Sequence of chain 1.F:
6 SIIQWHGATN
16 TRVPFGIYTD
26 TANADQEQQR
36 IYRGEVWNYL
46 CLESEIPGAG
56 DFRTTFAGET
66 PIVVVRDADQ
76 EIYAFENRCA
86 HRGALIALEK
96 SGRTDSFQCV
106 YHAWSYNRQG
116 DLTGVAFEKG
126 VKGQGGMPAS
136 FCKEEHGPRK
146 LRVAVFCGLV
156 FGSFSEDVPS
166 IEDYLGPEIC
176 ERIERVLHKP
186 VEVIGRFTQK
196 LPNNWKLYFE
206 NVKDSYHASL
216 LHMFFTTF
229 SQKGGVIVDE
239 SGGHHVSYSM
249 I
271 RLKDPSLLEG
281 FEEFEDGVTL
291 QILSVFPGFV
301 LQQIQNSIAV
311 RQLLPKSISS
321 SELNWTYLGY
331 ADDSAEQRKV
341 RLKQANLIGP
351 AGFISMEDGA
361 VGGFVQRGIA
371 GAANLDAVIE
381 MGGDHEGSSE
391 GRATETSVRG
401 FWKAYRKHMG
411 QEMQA

Binding-site contacts:
Ligand atom C07 contacts residue ARG311 of chain 1.F at 3.3 Å.
Ligand atom O08 contacts residue TYR203 of chain 1.F at 4.3 Å.
Ligand atom C05 contacts residue VAL207 of chain 1.F at 3.0 Å (hydrophobic).
Ligand atom O09 contacts residue FE1 of chain 1.X at 3.8 Å.
Ligand atom C06 contacts residue FE1 of chain 1.X at 3.4 Å.
Ligand atom C05 contacts residue FE1 of chain 1.X at 3.8 Å.
Ligand atom O11 contacts residue SER245 of chain 1.F at 2.8 Å (h-bond).
Ligand atom C07 contacts residue FE1 of chain 1.X at 3.4 Å.
Ligand atom O09 contacts residue ARG311 of chain 1.F at 3.0 Å (salt-bridge).
Ligand atom O08 contacts residue FE1 of chain 1.X at 3.6 Å.
Ligand atom C05 contacts residue ASN206 of chain 1.F at 4.2 Å.
Ligand atom C02 contacts residue FE1 of chain 1.X at 4.2 Å.
Ligand atom C04 contacts residue ALA213 of chain 1.F at 4.2 Å (hydrophobic).
Ligand atom O08 contacts residue ARG311 of chain 1.F at 3.1 Å (salt-bridge).
Ligand atom C03 contacts residue ILE292 of chain 1.F at 3.6 Å (hydrophobic).
Ligand atom C04 contacts residue FE1 of chain 1.X at 4.4 Å.
Ligand atom C05 contacts residue ILE292 of chain 1.F at 3.9 Å (hydrophobic).
Ligand atom C02 contacts residue ALA213 of chain 1.F at 4.2 Å (hydrophobic).
Ligand atom O11 contacts residue SER210 of chain 1.F at 3.7 Å.
Ligand atom C06 contacts residue ILE292 of chain 1.F at 4.0 Å (hydrophobic).
Ligand atom C02 contacts residue ILE292 of chain 1.F at 3.3 Å (hydrophobic).
Ligand atom C10 contacts residue SER245 of chain 1.F at 3.7 Å.
Ligand atom C06 contacts residue VAL207 of chain 1.F at 4.3 Å (hydrophobic).
Ligand atom O12 contacts residue ALA213 of chain 1.F at 3.4 Å.
Ligand atom C01 contacts residue ILE292 of chain 1.F at 3.5 Å (hydrophobic).
Ligand atom O09 contacts residue ASP358 of chain 1.F at 3.4 Å (salt-bridge).
Ligand atom C01 contacts residue FE1 of chain 1.X at 3.6 Å.
Ligand atom O11 contacts residue ALA213 of chain 1.F at 3.5 Å.
Ligand atom O08 contacts residue ASP358 of chain 1.F at 3.3 Å (salt-bridge).
Ligand atom C07 contacts residue ASP358 of chain 1.F at 3.6 Å.
Ligand atom C04 contacts residue VAL207 of chain 1.F at 3.3 Å (hydrophobic).
Ligand atom O08 contacts residue VAL207 of chain 1.F at 3.9 Å.
Ligand atom O12 contacts residue SER245 of chain 1.F at 4.1 Å.
Ligand atom C03 contacts residue ALA213 of chain 1.F at 3.6 Å (hydrophobic).
Ligand atom O08 contacts residue ASN206 of chain 1.F at 4.1 Å.
Ligand atom C10 contacts residue ILE292 of chain 1.F at 4.3 Å (hydrophobic).
Ligand atom C10 contacts residue LEU290 of chain 1.F at 4.2 Å (hydrophobic).
Ligand atom C10 contacts residue ALA213 of chain 1.F at 3.2 Å (hydrophobic).
Ligand atom O12 contacts residue LEU290 of chain 1.F at 3.5 Å.
Ligand atom C04 contacts residue ILE292 of chain 1.F at 4.0 Å (hydrophobic).

This protein binds this small molecule.
Small molecule (SMILES): O=C(O)c1ccc(C(=O)O)cc1